Sequence of chain 24.A:
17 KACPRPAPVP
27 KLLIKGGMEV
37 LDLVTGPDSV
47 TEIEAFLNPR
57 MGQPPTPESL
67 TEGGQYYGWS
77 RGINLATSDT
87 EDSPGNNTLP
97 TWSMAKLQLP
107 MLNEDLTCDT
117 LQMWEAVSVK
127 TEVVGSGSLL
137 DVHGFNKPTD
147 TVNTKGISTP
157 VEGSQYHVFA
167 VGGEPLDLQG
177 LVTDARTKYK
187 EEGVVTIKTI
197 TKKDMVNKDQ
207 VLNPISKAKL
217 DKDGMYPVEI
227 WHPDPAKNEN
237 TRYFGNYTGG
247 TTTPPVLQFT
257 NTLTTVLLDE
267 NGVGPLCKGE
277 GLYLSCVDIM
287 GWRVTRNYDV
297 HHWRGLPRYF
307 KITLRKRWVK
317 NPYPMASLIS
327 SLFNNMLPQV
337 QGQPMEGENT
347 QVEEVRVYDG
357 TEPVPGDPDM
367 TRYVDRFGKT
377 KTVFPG

Binding-site contacts:
Ligand atom C11 contacts residue ASP85 of chain 24.B at 4.0 Å.
Ligand atom C6 contacts residue TYR72 of chain 24.A at 4.0 Å (hydrophobic).
Ligand atom C5 contacts residue ASN93 of chain 24.A at 3.6 Å.
Ligand atom C3 contacts residue HIS298 of chain 24.A at 3.6 Å.
Ligand atom N5 contacts residue TYR72 of chain 24.A at 3.4 Å (h-bond).
Ligand atom O1A contacts residue SER89 of chain 24.A at 3.1 Å (h-bond).
Ligand atom O1B contacts residue SER89 of chain 24.A at 3.1 Å (h-bond).
Ligand atom C4 contacts residue TYR72 of chain 24.A at 3.8 Å (hydrophobic).
Ligand atom C1 contacts residue GLY78 of chain 24.A at 3.7 Å.
Ligand atom C1 contacts residue SER89 of chain 24.A at 3.5 Å.
Ligand atom O3 contacts residue GLY78 of chain 24.A at 3.3 Å.
Ligand atom O1A contacts residue HIS298 of chain 24.A at 3.9 Å.
Ligand atom C2 contacts residue GLY78 of chain 24.A at 3.9 Å.
Ligand atom O1B contacts residue TYR72 of chain 24.A at 4.1 Å.
Ligand atom C4 contacts residue ASN93 of chain 24.A at 4.2 Å.
Ligand atom C1 contacts residue LYS186 of chain 24.A at 3.9 Å.
Ligand atom C3 contacts residue GLY78 of chain 24.A at 4.0 Å.
Ligand atom O1A contacts residue LYS186 of chain 24.A at 2.8 Å (salt-bridge).
Ligand atom C5 contacts residue TYR72 of chain 24.A at 3.9 Å (hydrophobic).
Ligand atom C4 contacts residue HIS298 of chain 24.A at 3.2 Å.
Ligand atom O4 contacts residue VAL296 of chain 24.A at 3.9 Å.
Ligand atom C1 contacts residue TYR72 of chain 24.A at 4.1 Å (hydrophobic).
Ligand atom O6 contacts residue ASN93 of chain 24.A at 3.0 Å (h-bond).
Ligand atom O4 contacts residue ASN80 of chain 24.A at 4.3 Å.
Ligand atom O10 contacts residue THR291 of chain 24.A at 4.3 Å.
Ligand atom O4 contacts residue ILE79 of chain 24.A at 4.0 Å.
Ligand atom O1B contacts residue ARG77 of chain 24.A at 2.9 Å (salt-bridge).
Ligand atom O1A contacts residue GLY78 of chain 24.A at 3.2 Å (h-bond).
Ligand atom O8 contacts residue ARG77 of chain 24.A at 3.2 Å (salt-bridge).
Ligand atom C1 contacts residue ARG77 of chain 24.A at 3.6 Å.
Ligand atom C3 contacts residue GLY78 of chain 24.A at 3.6 Å.
Ligand atom C3 contacts residue VAL296 of chain 24.A at 3.7 Å (hydrophobic).
Ligand atom O4 contacts residue HIS298 of chain 24.A at 2.7 Å (h-bond).
Ligand atom O4 contacts residue GLY78 of chain 24.A at 3.1 Å.
Ligand atom C4 contacts residue GLY78 of chain 24.A at 3.4 Å.
Ligand atom O1A contacts residue TYR72 of chain 24.A at 3.5 Å.
Ligand atom C6 contacts residue ASN93 of chain 24.A at 3.0 Å.
Ligand atom O8 contacts residue TYR72 of chain 24.A at 4.3 Å.
Ligand atom O1A contacts residue ARG77 of chain 24.A at 3.2 Å (salt-bridge).
Ligand atom O4 contacts residue THR291 of chain 24.A at 3.5 Å.

A protein and the small-molecule ligand that binds it are described below.
Small molecule (SMILES): CC(=O)N[C@@H]1[C@@H](O[C@@H]2O[C@H](CO)[C@H](O)[C@H](O[C@]3(C(=O)O)C[C@H](O)[C@@H](NC(C)=O)[C@H]([C@H](O)[C@H](O)CO)O3)[C@H]2O)[C@H](O)[C@@H](CO[C@]2(C(=O)O)C[C@H](O)[C@@H](NC(C)=O)[C@H]([C@H](O)[C@H](O)CO)O2)O[C@H]1O

Sequence of chain 24.B:
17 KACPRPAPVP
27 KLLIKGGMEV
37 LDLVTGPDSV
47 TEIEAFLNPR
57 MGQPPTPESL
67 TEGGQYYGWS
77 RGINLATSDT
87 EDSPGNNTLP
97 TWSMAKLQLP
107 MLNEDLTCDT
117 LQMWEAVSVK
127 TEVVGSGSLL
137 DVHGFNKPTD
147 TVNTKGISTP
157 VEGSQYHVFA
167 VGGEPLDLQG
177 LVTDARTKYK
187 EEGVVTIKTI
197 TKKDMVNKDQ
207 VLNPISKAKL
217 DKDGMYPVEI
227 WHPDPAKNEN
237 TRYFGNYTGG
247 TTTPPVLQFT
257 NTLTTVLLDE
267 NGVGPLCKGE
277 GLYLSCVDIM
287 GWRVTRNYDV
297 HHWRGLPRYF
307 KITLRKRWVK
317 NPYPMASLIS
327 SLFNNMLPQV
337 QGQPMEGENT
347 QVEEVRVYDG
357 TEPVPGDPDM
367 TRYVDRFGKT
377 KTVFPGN